Sequence of chain 1.C:
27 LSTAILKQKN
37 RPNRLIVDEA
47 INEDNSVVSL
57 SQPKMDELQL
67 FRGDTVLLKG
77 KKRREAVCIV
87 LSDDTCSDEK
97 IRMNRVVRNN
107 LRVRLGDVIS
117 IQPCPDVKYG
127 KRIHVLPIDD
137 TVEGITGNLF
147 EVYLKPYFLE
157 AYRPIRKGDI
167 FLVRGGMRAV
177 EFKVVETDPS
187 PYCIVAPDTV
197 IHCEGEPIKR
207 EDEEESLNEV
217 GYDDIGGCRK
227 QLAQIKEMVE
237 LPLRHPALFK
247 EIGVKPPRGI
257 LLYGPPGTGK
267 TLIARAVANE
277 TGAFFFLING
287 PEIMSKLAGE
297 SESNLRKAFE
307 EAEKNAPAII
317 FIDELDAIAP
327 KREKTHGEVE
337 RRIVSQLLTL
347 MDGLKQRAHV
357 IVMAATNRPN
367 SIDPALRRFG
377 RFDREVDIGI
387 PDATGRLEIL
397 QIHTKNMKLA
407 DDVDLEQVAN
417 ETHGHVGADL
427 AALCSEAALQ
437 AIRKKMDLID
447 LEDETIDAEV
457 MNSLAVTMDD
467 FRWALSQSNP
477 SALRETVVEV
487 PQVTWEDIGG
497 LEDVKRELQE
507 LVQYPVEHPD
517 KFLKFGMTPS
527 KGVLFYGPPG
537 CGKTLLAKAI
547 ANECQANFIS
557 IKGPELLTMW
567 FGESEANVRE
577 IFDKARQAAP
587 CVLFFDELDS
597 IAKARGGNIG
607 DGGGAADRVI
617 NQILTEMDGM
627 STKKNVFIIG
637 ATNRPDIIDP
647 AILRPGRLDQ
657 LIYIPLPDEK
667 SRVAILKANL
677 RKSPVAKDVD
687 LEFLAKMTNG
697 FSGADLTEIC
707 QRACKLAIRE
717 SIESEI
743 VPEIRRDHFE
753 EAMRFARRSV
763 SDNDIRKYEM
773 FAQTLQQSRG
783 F

Sequence of chain 1.B:
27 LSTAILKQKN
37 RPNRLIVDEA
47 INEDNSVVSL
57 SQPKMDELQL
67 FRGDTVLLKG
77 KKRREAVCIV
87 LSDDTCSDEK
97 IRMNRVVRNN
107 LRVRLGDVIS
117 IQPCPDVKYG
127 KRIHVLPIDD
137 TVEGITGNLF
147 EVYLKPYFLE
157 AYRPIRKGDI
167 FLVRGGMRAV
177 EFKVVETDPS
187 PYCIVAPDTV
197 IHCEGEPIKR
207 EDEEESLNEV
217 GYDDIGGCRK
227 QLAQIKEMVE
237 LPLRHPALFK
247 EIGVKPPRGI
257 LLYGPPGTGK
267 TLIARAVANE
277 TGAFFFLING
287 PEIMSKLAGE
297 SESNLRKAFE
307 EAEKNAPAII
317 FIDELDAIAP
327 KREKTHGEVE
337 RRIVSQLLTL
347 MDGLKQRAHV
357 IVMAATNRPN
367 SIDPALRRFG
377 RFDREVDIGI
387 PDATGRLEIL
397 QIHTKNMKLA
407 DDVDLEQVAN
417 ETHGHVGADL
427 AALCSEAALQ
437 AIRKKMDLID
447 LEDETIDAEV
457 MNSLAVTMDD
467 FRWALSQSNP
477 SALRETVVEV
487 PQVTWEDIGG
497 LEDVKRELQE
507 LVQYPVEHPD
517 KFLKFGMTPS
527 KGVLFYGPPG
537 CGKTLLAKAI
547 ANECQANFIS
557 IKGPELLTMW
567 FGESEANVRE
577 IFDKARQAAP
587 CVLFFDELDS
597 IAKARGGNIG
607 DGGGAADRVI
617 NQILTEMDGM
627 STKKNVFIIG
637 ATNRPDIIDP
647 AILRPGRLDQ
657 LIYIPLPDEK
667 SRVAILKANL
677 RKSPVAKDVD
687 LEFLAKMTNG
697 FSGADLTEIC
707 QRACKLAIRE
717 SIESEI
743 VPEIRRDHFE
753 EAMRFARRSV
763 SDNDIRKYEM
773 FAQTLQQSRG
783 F

The protein below binds the small molecule below.
Small molecule (SMILES): Nc1ncnc2c1ncn2[C@@H]1O[C@H](COP(=O)(O)OP(=O)(O)OP(O)(O)=S)[C@@H](O)[C@H]1O

Binding-site contacts:
Ligand atom N1 contacts residue GLY495 of chain 1.C at 3.9 Å.
Ligand atom C2 contacts residue ILE671 of chain 1.C at 3.7 Å (hydrophobic).
Ligand atom O2B contacts residue GLY538 of chain 1.C at 3.0 Å (h-bond).
Ligand atom O2B contacts residue LYS539 of chain 1.C at 2.8 Å (salt-bridge).
Ligand atom O1B contacts residue MG1 of chain 1.R at 1.9 Å.
Ligand atom O2A contacts residue THR540 of chain 1.C at 3.4 Å (h-bond).
Ligand atom PB contacts residue MG1 of chain 1.R at 3.0 Å.
Ligand atom N3 contacts residue ASN675 of chain 1.C at 3.4 Å (h-bond).
Ligand atom O4' contacts residue THR703 of chain 1.C at 3.8 Å.
Ligand atom O1B contacts residue LYS539 of chain 1.C at 3.9 Å.
Ligand atom O3B contacts residue GLY536 of chain 1.C at 3.6 Å (h-bond).
Ligand atom N1 contacts residue ILE671 of chain 1.C at 3.5 Å.
Ligand atom N7 contacts residue CYS537 of chain 1.C at 3.7 Å.
Ligand atom O3G contacts residue ARG781 of chain 1.B at 3.9 Å.
Ligand atom C2' contacts residue LEU541 of chain 1.C at 3.8 Å (hydrophobic).
Ligand atom PA contacts residue MG1 of chain 1.R at 2.7 Å.
Ligand atom C8 contacts residue GLY538 of chain 1.C at 3.8 Å.
Ligand atom C6 contacts residue GLY495 of chain 1.C at 3.9 Å.
Ligand atom PG contacts residue MG1 of chain 1.R at 3.6 Å.
Ligand atom N6 contacts residue GLY495 of chain 1.C at 3.1 Å (h-bond).
Ligand atom PB contacts residue LYS539 of chain 1.C at 3.5 Å.
Ligand atom N7 contacts residue GLY538 of chain 1.C at 3.9 Å.
Ligand atom O3G contacts residue ASN639 of chain 1.C at 3.8 Å.
Ligand atom O2B contacts residue GLY536 of chain 1.C at 3.8 Å.
Ligand atom C2 contacts residue ASP493 of chain 1.C at 3.7 Å.
Ligand atom O1A contacts residue MG1 of chain 1.R at 2.1 Å.
Ligand atom O2A contacts residue MG1 of chain 1.R at 2.8 Å.
Ligand atom C2 contacts residue ASN675 of chain 1.C at 3.4 Å.
Ligand atom O3A contacts residue MG1 of chain 1.R at 3.3 Å.
Ligand atom N6 contacts residue ILE671 of chain 1.C at 3.6 Å.
Ligand atom N1 contacts residue ASP493 of chain 1.C at 3.6 Å.
Ligand atom O2' contacts residue LEU541 of chain 1.C at 3.6 Å.
Ligand atom O2B contacts residue CYS537 of chain 1.C at 3.4 Å (h-bond).
Ligand atom C1' contacts residue THR703 of chain 1.C at 3.8 Å.
Ligand atom O2G contacts residue MG1 of chain 1.R at 2.4 Å.
Ligand atom O3B contacts residue LYS539 of chain 1.C at 3.2 Å (salt-bridge).
Ligand atom O1B contacts residue THR540 of chain 1.C at 3.2 Å (h-bond).
Ligand atom S1G contacts residue PRO651 of chain 1.B at 3.9 Å.
Ligand atom S1G contacts residue ARG781 of chain 1.B at 3.5 Å (salt-bridge).
Ligand atom O3B contacts residue MG1 of chain 1.R at 3.7 Å.